Binding-site contacts:
Ligand atom N18 contacts residue TYR247 of chain 1.C at 2.6 Å (h-bond).
Ligand atom C25 contacts residue THR239 of chain 1.C at 3.7 Å.
Ligand atom N19 contacts residue SER231 of chain 1.C at 3.5 Å.
Ligand atom C24 contacts residue PHE283 of chain 1.C at 3.4 Å (hydrophobic).
Ligand atom C33 contacts residue GLY279 of chain 1.C at 3.6 Å.
Ligand atom N9 contacts residue PHE283 of chain 1.C at 3.4 Å.
Ligand atom C22 contacts residue VAL232 of chain 1.C at 3.8 Å (hydrophobic).
Ligand atom N18 contacts residue MET267 of chain 1.C at 3.7 Å.
Ligand atom C2 contacts residue PHE283 of chain 1.C at 3.7 Å (hydrophobic).
Ligand atom C4 contacts residue MET267 of chain 1.C at 3.2 Å (hydrophobic).
Ligand atom C31 contacts residue GLY279 of chain 1.C at 3.6 Å.
Ligand atom C16 contacts residue MET267 of chain 1.C at 3.5 Å (hydrophobic).
Ligand atom N20 contacts residue THR239 of chain 1.C at 3.8 Å.
Ligand atom N18 contacts residue GLY279 of chain 1.C at 3.5 Å.
Ligand atom C32 contacts residue GLU275 of chain 1.C at 3.6 Å.
Ligand atom C29 contacts residue TYR247 of chain 1.C at 3.2 Å (hydrophobic).
Ligand atom N6 contacts residue MET267 of chain 1.C at 3.5 Å (h-bond).
Ligand atom C4 contacts residue TYR247 of chain 1.C at 3.6 Å (hydrophobic).
Ligand atom N20 contacts residue ALA243 of chain 1.C at 3.8 Å.
Ligand atom C5 contacts residue MET267 of chain 1.C at 3.4 Å (hydrophobic).
Ligand atom C1 contacts residue MET267 of chain 1.C at 3.4 Å (hydrophobic).
Ligand atom C1 contacts residue PHE283 of chain 1.C at 3.7 Å (hydrophobic).
Ligand atom C23 contacts residue LEU229 of chain 1.C at 3.6 Å (hydrophobic).
Ligand atom C29 contacts residue MET267 of chain 1.C at 3.7 Å (hydrophobic).
Ligand atom O17 contacts residue GLN280 of chain 1.C at 2.9 Å (h-bond).
Ligand atom C27 contacts residue VAL232 of chain 1.C at 3.7 Å (hydrophobic).
Ligand atom N3 contacts residue MET267 of chain 1.C at 3.5 Å (h-bond).
Ligand atom C16 contacts residue GLY279 of chain 1.C at 3.6 Å.
Ligand atom C31 contacts residue MET267 of chain 1.C at 3.6 Å (hydrophobic).
Ligand atom C30 contacts residue MET267 of chain 1.C at 3.6 Å (hydrophobic).
Ligand atom C25 contacts residue ALA243 of chain 1.C at 3.7 Å (hydrophobic).
Ligand atom C16 contacts residue TYR247 of chain 1.C at 3.7 Å (hydrophobic).
Ligand atom C32 contacts residue GLY279 of chain 1.C at 3.5 Å.
Ligand atom C29 contacts residue GLY279 of chain 1.C at 3.5 Å.
Ligand atom C27 contacts residue GLN280 of chain 1.C at 3.3 Å.
Ligand atom C10 contacts residue PHE283 of chain 1.C at 3.8 Å (hydrophobic).
Ligand atom C32 contacts residue MET267 of chain 1.C at 3.8 Å (hydrophobic).
Ligand atom O28 contacts residue MET267 of chain 1.C at 3.8 Å.
Ligand atom C8 contacts residue PHE283 of chain 1.C at 3.8 Å (hydrophobic).
Ligand atom N6 contacts residue PHE283 of chain 1.C at 3.6 Å.

Sequence of chain 1.C:
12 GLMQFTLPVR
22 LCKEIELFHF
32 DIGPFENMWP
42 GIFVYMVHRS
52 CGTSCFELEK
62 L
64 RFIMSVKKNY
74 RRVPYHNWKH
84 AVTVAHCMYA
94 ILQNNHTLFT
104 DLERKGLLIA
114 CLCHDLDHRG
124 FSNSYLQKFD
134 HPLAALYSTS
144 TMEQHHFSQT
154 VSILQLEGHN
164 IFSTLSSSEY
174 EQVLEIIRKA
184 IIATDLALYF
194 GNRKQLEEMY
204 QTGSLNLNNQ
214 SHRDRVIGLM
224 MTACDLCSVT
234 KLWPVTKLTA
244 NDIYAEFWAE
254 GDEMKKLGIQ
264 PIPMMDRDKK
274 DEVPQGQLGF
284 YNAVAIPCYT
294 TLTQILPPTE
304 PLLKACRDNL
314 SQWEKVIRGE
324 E

A small-molecule ligand and the protein it binds are described below.
Small molecule (SMILES): O=C(Nc1cc(-c2ccccn2)nn1CCO)c1nc(C2CC2)ccc1Nc1cncnc1